Binding-site contacts:
Ligand atom C5 contacts residue ASP153 of chain 1.A at 3.8 Å.
Ligand atom N3 contacts residue PHE157 of chain 1.A at 3.3 Å.
Ligand atom C6 contacts residue ARG148 of chain 1.A at 3.5 Å.
Ligand atom C6 contacts residue TRP78 of chain 1.A at 3.8 Å (hydrophobic).
Ligand atom F2 contacts residue ILE50 of chain 1.A at 3.1 Å.
Ligand atom F1 contacts residue ARG148 of chain 1.A at 3.0 Å.
Ligand atom F1 contacts residue PHE157 of chain 1.A at 3.5 Å.
Ligand atom F1 contacts residue ILE50 of chain 1.A at 3.6 Å.
Ligand atom C6 contacts residue GLU73 of chain 1.A at 3.6 Å.
Ligand atom C5 contacts residue GLU73 of chain 1.A at 3.7 Å.
Ligand atom C5' contacts residue GLU73 of chain 1.A at 3.3 Å.
Ligand atom C3' contacts residue GLU217 of chain 1.A at 3.2 Å.
Ligand atom C2 contacts residue PHE157 of chain 1.A at 3.4 Å (hydrophobic).
Ligand atom O2 contacts residue PHE157 of chain 1.A at 3.6 Å.
Ligand atom N4 contacts residue PHE157 of chain 1.A at 3.6 Å.
Ligand atom O3' contacts residue TYR106 of chain 1.A at 2.7 Å (h-bond).
Ligand atom F2 contacts residue TYR106 of chain 1.A at 2.8 Å.
Ligand atom C4' contacts residue GLU217 of chain 1.A at 3.7 Å.
Ligand atom C2 contacts residue PHE116 of chain 1.A at 3.5 Å (hydrophobic).
Ligand atom O2 contacts residue PHE116 of chain 1.A at 3.6 Å.
Ligand atom C3' contacts residue TYR106 of chain 1.A at 3.7 Å (hydrophobic).
Ligand atom O3' contacts residue GLU217 of chain 1.A at 2.6 Å (salt-bridge).
Ligand atom O2 contacts residue MET105 of chain 1.A at 3.4 Å.
Ligand atom O5' contacts residue ARG148 of chain 1.A at 3.0 Å (salt-bridge).
Ligand atom C2 contacts residue GLN117 of chain 1.A at 3.7 Å.
Ligand atom O4' contacts residue LEU102 of chain 1.A at 3.8 Å.
Ligand atom F2 contacts residue PHE157 of chain 1.A at 3.5 Å.
Ligand atom O2 contacts residue GLN117 of chain 1.A at 3.6 Å.
Ligand atom O4' contacts residue TRP78 of chain 1.A at 3.4 Å.
Ligand atom C4 contacts residue GLN117 of chain 1.A at 3.8 Å.
Ligand atom N3 contacts residue GLN117 of chain 1.A at 2.9 Å (h-bond).
Ligand atom N3 contacts residue PHE116 of chain 1.A at 3.4 Å.
Ligand atom N4 contacts residue ASP153 of chain 1.A at 2.8 Å (salt-bridge).
Ligand atom O5' contacts residue GLU73 of chain 1.A at 2.6 Å (salt-bridge).
Ligand atom C2' contacts residue TYR106 of chain 1.A at 3.7 Å (hydrophobic).
Ligand atom N4 contacts residue GLN117 of chain 1.A at 3.0 Å (h-bond).
Ligand atom C5' contacts residue VAL75 of chain 1.A at 3.8 Å (hydrophobic).
Ligand atom C4 contacts residue PHE157 of chain 1.A at 3.5 Å (hydrophobic).
Ligand atom C5' contacts residue ARG214 of chain 1.A at 3.8 Å.
Ligand atom C4 contacts residue ASP153 of chain 1.A at 3.7 Å.

Sequence of chain 1.A:
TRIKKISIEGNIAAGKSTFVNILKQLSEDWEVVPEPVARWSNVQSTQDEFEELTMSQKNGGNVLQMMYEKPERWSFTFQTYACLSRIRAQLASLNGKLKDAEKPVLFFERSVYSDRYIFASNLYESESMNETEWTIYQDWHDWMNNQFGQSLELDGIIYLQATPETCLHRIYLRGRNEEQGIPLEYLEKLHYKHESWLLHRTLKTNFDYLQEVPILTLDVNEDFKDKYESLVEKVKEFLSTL

This protein binds this small molecule.
Small molecule (SMILES): Nc1ccn([C@@H]2O[C@H](CO)[C@@H](O)C2(F)F)c(=O)n1